Sequence of chain 1.B:
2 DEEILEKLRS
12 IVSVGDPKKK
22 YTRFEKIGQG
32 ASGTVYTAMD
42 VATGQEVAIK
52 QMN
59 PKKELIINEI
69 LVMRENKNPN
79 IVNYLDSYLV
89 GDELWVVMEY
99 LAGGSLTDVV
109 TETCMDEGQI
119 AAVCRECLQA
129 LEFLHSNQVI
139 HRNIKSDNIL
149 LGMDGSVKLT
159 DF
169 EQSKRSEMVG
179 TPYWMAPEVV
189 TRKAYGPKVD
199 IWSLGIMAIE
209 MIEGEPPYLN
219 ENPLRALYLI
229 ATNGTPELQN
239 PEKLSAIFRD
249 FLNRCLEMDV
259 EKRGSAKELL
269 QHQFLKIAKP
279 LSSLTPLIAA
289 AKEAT

Binding-site contacts:
Ligand atom C17 contacts residue ALA49 of chain 1.B at 3.8 Å (hydrophobic).
Ligand atom C21 contacts residue TYR98 of chain 1.B at 3.6 Å (hydrophobic).
Ligand atom N22 contacts residue LEU148 of chain 1.B at 3.8 Å.
Ligand atom N20 contacts residue LEU99 of chain 1.B at 3.0 Å (h-bond).
Ligand atom N31 contacts residue LEU99 of chain 1.B at 2.7 Å (h-bond).
Ligand atom C19 contacts residue LEU148 of chain 1.B at 3.5 Å (hydrophobic).
Ligand atom C9 contacts residue MET96 of chain 1.B at 3.9 Å (hydrophobic).
Ligand atom CL1 contacts residue ALA49 of chain 1.B at 3.6 Å.
Ligand atom C21 contacts residue LEU99 of chain 1.B at 3.8 Å (hydrophobic).
Ligand atom N30 contacts residue ASP159 of chain 1.B at 3.7 Å.
Ligand atom C19 contacts residue ALA49 of chain 1.B at 3.9 Å (hydrophobic).
Ligand atom C23 contacts residue LEU148 of chain 1.B at 3.8 Å (hydrophobic).
Ligand atom CL1 contacts residue MET96 of chain 1.B at 4.0 Å.
Ligand atom C12 contacts residue MET96 of chain 1.B at 3.7 Å (hydrophobic).
Ligand atom C32 contacts residue TYR98 of chain 1.B at 3.6 Å (hydrophobic).
Ligand atom C29 contacts residue ASP159 of chain 1.B at 3.9 Å.
Ligand atom N20 contacts residue TYR98 of chain 1.B at 3.8 Å.
Ligand atom O26 contacts residue VAL36 of chain 1.B at 3.9 Å.
Ligand atom C18 contacts residue ALA49 of chain 1.B at 3.7 Å (hydrophobic).
Ligand atom C14 contacts residue MET96 of chain 1.B at 3.5 Å (hydrophobic).
Ligand atom C21 contacts residue LEU148 of chain 1.B at 3.6 Å (hydrophobic).
Ligand atom C11 contacts residue ASP159 of chain 1.B at 3.6 Å.
Ligand atom C19 contacts residue LEU99 of chain 1.B at 3.9 Å (hydrophobic).
Ligand atom CL1 contacts residue LYS51 of chain 1.B at 3.7 Å.
Ligand atom N30 contacts residue ASP145 of chain 1.B at 3.9 Å.
Ligand atom C10 contacts residue ASP159 of chain 1.B at 3.9 Å.
Ligand atom O4 contacts residue LYS51 of chain 1.B at 3.2 Å.
Ligand atom C18 contacts residue LEU148 of chain 1.B at 3.7 Å (hydrophobic).
Ligand atom N20 contacts residue GLU97 of chain 1.B at 3.8 Å.
Ligand atom C13 contacts residue MET96 of chain 1.B at 3.4 Å (hydrophobic).
Ligand atom C11 contacts residue THR158 of chain 1.B at 3.4 Å.
Ligand atom C19 contacts residue GLU97 of chain 1.B at 3.2 Å.
Ligand atom C6 contacts residue MET96 of chain 1.B at 3.9 Å (hydrophobic).
Ligand atom N31 contacts residue TYR98 of chain 1.B at 3.2 Å.
Ligand atom C7 contacts residue VAL94 of chain 1.B at 3.8 Å (hydrophobic).
Ligand atom C14 contacts residue LYS51 of chain 1.B at 4.0 Å.
Ligand atom C6 contacts residue VAL94 of chain 1.B at 3.7 Å (hydrophobic).
Ligand atom C32 contacts residue LEU99 of chain 1.B at 3.4 Å (hydrophobic).
Ligand atom C1 contacts residue GLU67 of chain 1.B at 4.0 Å.
Ligand atom N20 contacts residue LEU148 of chain 1.B at 3.5 Å.

A protein and the small-molecule ligand that binds it are described below.
Small molecule (SMILES): CNc1ncc2cc(-c3ccc(-n4ccnc(C)c4=O)cc3Cl)c(=O)n(CCCN)c2n1